A protein and the small-molecule ligand that binds it are described below.
Small molecule (SMILES): CCCCCCc1ccc(Oc2ccccc2N)c(O)c1

Sequence of chain 1.G:
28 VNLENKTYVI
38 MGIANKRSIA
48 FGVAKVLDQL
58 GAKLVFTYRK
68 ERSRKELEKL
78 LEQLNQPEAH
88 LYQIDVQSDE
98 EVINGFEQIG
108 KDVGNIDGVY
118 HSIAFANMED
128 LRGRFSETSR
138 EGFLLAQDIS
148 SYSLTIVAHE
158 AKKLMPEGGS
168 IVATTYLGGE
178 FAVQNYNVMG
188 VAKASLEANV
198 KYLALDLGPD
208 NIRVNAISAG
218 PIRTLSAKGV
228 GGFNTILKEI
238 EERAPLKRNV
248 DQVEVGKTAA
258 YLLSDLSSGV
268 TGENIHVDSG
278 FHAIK

Binding-site contacts:
Ligand atom C6 contacts residue NAP1 of chain 1.CA at 3.5 Å.
Ligand atom C6 contacts residue TYR183 of chain 1.G at 3.4 Å (hydrophobic).
Ligand atom C12 contacts residue PHE122 of chain 1.G at 3.8 Å (hydrophobic).
Ligand atom O17 contacts residue NAP1 of chain 1.CA at 2.6 Å (h-bond).
Ligand atom O17 contacts residue TYR183 of chain 1.G at 2.6 Å (h-bond).
Ligand atom O17 contacts residue LYS190 of chain 1.G at 3.9 Å.
Ligand atom C11 contacts residue MET186 of chain 1.G at 3.7 Å (hydrophobic).
Ligand atom C1 contacts residue TYR183 of chain 1.G at 3.3 Å (hydrophobic).
Ligand atom NAB contacts residue NAP1 of chain 1.CA at 3.4 Å.
Ligand atom O7 contacts residue SER223 of chain 1.G at 3.9 Å.
Ligand atom C10 contacts residue MET186 of chain 1.G at 3.9 Å (hydrophobic).
Ligand atom C16 contacts residue TYR173 of chain 1.G at 4.0 Å (hydrophobic).
Ligand atom C8 contacts residue SER223 of chain 1.G at 3.8 Å.
Ligand atom C18 contacts residue TYR173 of chain 1.G at 3.6 Å (hydrophobic).
Ligand atom NAB contacts residue SER223 of chain 1.G at 3.3 Å (h-bond).
Ligand atom C1 contacts residue NAP1 of chain 1.CA at 3.4 Å.
Ligand atom C4 contacts residue ALA224 of chain 1.G at 3.8 Å (hydrophobic).
Ligand atom C13 contacts residue NAP1 of chain 1.CA at 3.9 Å.
Ligand atom C21 contacts residue ASN182 of chain 1.G at 3.9 Å.
Ligand atom C21 contacts residue GLN181 of chain 1.G at 3.2 Å.
Ligand atom C11 contacts residue ALA123 of chain 1.G at 3.9 Å (hydrophobic).
Ligand atom C21 contacts residue GLY228 of chain 1.G at 3.4 Å.
Ligand atom C2 contacts residue NAP1 of chain 1.CA at 3.3 Å.
Ligand atom C5 contacts residue NAP1 of chain 1.CA at 3.4 Å.
Ligand atom C8 contacts residue NAP1 of chain 1.CA at 3.7 Å.
Ligand atom C19 contacts residue VAL227 of chain 1.G at 3.9 Å (hydrophobic).
Ligand atom O7 contacts residue NAP1 of chain 1.CA at 3.2 Å.
Ligand atom C13 contacts residue ALA121 of chain 1.G at 3.8 Å (hydrophobic).
Ligand atom C12 contacts residue SER223 of chain 1.G at 3.8 Å.
Ligand atom C10 contacts residue LEU128 of chain 1.G at 3.9 Å (hydrophobic).
Ligand atom C20 contacts residue VAL180 of chain 1.G at 4.0 Å (hydrophobic).
Ligand atom C9 contacts residue VAL227 of chain 1.G at 3.9 Å (hydrophobic).
Ligand atom C12 contacts residue ALA121 of chain 1.G at 3.5 Å (hydrophobic).
Ligand atom NAB contacts residue ALA121 of chain 1.G at 3.5 Å.
Ligand atom C3 contacts residue NAP1 of chain 1.CA at 3.1 Å.
Ligand atom C1 contacts residue TYR173 of chain 1.G at 3.9 Å (hydrophobic).
Ligand atom C21 contacts residue VAL227 of chain 1.G at 3.8 Å (hydrophobic).
Ligand atom C13 contacts residue SER223 of chain 1.G at 3.4 Å.
Ligand atom C16 contacts residue NAP1 of chain 1.CA at 3.4 Å.
Ligand atom C4 contacts residue NAP1 of chain 1.CA at 3.4 Å.